Binding-site contacts:
Ligand atom CD2 contacts residue TRP227 of chain 1.B at 3.6 Å (hydrophobic).
Ligand atom CB2 contacts residue SER205 of chain 1.B at 2.7 Å.
Ligand atom CB2 contacts residue SER226 of chain 1.B at 3.6 Å.
Ligand atom NH1 contacts residue GLY238 of chain 1.B at 3.5 Å.
Ligand atom N2 contacts residue HIS43 of chain 1.B at 2.9 Å (h-bond).
Ligand atom CD3 contacts residue TRP227 of chain 1.B at 3.6 Å (hydrophobic).
Ligand atom CZ1 contacts residue ALA200 of chain 1.B at 3.5 Å (hydrophobic).
Ligand atom CZ contacts residue GLU94 of chain 1.B at 3.6 Å.
Ligand atom O contacts residue GLY228 of chain 1.B at 3.0 Å (h-bond).
Ligand atom NE contacts residue TRP227 of chain 1.B at 3.6 Å.
Ligand atom CB contacts residue GLY228 of chain 1.B at 3.3 Å.
Ligand atom NH1 contacts residue ALA200 of chain 1.B at 3.4 Å (h-bond).
Ligand atom O2 contacts residue SER205 of chain 1.B at 2.1 Å (h-bond).
Ligand atom O1 contacts residue TRP50 of chain 1.B at 3.6 Å.
Ligand atom NH2 contacts residue ASP199 of chain 1.B at 2.7 Å (salt-bridge).
Ligand atom O2 contacts residue HIS43 of chain 1.B at 3.6 Å (h-bond).
Ligand atom C2 contacts residue HIS43 of chain 1.B at 2.6 Å.
Ligand atom CA2 contacts residue SER205 of chain 1.B at 2.3 Å.
Ligand atom C2 contacts residue SER205 of chain 1.B at 1.3 Å.
Ligand atom CA2 contacts residue SER226 of chain 1.B at 3.6 Å.
Ligand atom NH1 contacts residue ASP199 of chain 1.B at 2.9 Å (salt-bridge).
Ligand atom CB1 contacts residue LEU96 of chain 1.B at 3.6 Å (hydrophobic).
Ligand atom O2 contacts residue GLY203 of chain 1.B at 3.4 Å (h-bond).
Ligand atom NE contacts residue GLY228 of chain 1.B at 3.4 Å (h-bond).
Ligand atom N2 contacts residue SER226 of chain 1.B at 2.8 Å (h-bond).
Ligand atom N2 contacts residue SER205 of chain 1.B at 2.9 Å (h-bond).
Ligand atom CA2 contacts residue HIS43 of chain 1.B at 3.4 Å.
Ligand atom NH2 contacts residue GLY230 of chain 1.B at 2.7 Å (h-bond).
Ligand atom O contacts residue TRP227 of chain 1.B at 3.1 Å.
Ligand atom C3 contacts residue HIS43 of chain 1.B at 1.5 Å.
Ligand atom C1 contacts residue HIS43 of chain 1.B at 3.6 Å.
Ligand atom N contacts residue GLY228 of chain 1.B at 2.8 Å (h-bond).
Ligand atom CZ1 contacts residue ASP199 of chain 1.B at 3.5 Å.
Ligand atom C3 contacts residue SER205 of chain 1.B at 2.3 Å.
Ligand atom CG1 contacts residue TYR47 of chain 1.B at 3.5 Å (hydrophobic).
Ligand atom CB1 contacts residue HIS43 of chain 1.B at 3.4 Å.
Ligand atom C1 contacts residue SER226 of chain 1.B at 3.6 Å.
Ligand atom O1 contacts residue GLU202 of chain 1.B at 2.9 Å (salt-bridge).
Ligand atom NH2 contacts residue ALA200 of chain 1.B at 3.5 Å (h-bond).
Ligand atom CA contacts residue GLY228 of chain 1.B at 3.5 Å.

A small-molecule ligand and the protein it binds are described below.
Small molecule (SMILES): NC(=[NH2+])NCCC[C@H](NC(=O)[C@@H]1CCCN1C(=O)[C@H](N)Cc1ccccc1)[C@H](O)CCl

Sequence of chain 1.B:
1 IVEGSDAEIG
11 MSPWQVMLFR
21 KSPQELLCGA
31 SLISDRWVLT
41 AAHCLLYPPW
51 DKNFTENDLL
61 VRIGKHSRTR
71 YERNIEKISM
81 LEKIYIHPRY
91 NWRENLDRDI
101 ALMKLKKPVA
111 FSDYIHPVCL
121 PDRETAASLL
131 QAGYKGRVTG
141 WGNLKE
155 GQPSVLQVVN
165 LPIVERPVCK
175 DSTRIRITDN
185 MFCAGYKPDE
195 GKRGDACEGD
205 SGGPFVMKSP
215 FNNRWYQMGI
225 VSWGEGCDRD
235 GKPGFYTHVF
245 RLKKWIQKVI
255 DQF